A small-molecule ligand and the protein it binds are described below.
Small molecule (SMILES): CC(=O)N[C@H]1[C@H](O[C@H]2[C@H](O)[C@@H](NC(C)=O)CO[C@@H]2CO)O[C@H](CO)[C@@H](O)[C@@H]1O

Binding-site contacts:
Ligand atom O7 contacts residue ASN340 of chain 1.B at 3.0 Å (h-bond).
Ligand atom C4 contacts residue ASN340 of chain 1.B at 4.3 Å.
Ligand atom C8 contacts residue ASN367 of chain 1.B at 4.2 Å.
Ligand atom C7 contacts residue ASN367 of chain 1.B at 4.0 Å.
Ligand atom C2 contacts residue PHE368 of chain 1.B at 4.5 Å (hydrophobic).
Ligand atom C1 contacts residue ASN340 of chain 1.B at 1.4 Å.
Ligand atom O7 contacts residue ASN367 of chain 1.B at 3.1 Å (h-bond).
Ligand atom C5 contacts residue ASN340 of chain 1.B at 3.7 Å.
Ligand atom C3 contacts residue PHE368 of chain 1.B at 3.8 Å (hydrophobic).
Ligand atom C1 contacts residue PHE368 of chain 1.B at 4.1 Å (hydrophobic).
Ligand atom O5 contacts residue ASN340 of chain 1.B at 2.4 Å (h-bond).
Ligand atom C7 contacts residue ASP336 of chain 1.B at 4.1 Å.
Ligand atom N2 contacts residue ASN340 of chain 1.B at 2.8 Å (h-bond).
Ligand atom N2 contacts residue ASP336 of chain 1.B at 3.9 Å.
Ligand atom C5 contacts residue PHE368 of chain 1.B at 4.0 Å (hydrophobic).
Ligand atom C2 contacts residue ASN340 of chain 1.B at 2.4 Å.
Ligand atom C7 contacts residue ASN340 of chain 1.B at 3.1 Å.
Ligand atom O4 contacts residue PHE368 of chain 1.B at 4.3 Å.
Ligand atom O5 contacts residue PHE368 of chain 1.B at 4.5 Å.
Ligand atom C8 contacts residue ASP336 of chain 1.B at 3.3 Å.
Ligand atom C3 contacts residue ASN340 of chain 1.B at 3.8 Å.
Ligand atom C6 contacts residue ASN367 of chain 1.B at 4.3 Å.
Ligand atom C8 contacts residue ASN340 of chain 1.B at 4.2 Å.
Ligand atom C4 contacts residue PHE368 of chain 1.B at 4.4 Å (hydrophobic).

Sequence of chain 1.B:
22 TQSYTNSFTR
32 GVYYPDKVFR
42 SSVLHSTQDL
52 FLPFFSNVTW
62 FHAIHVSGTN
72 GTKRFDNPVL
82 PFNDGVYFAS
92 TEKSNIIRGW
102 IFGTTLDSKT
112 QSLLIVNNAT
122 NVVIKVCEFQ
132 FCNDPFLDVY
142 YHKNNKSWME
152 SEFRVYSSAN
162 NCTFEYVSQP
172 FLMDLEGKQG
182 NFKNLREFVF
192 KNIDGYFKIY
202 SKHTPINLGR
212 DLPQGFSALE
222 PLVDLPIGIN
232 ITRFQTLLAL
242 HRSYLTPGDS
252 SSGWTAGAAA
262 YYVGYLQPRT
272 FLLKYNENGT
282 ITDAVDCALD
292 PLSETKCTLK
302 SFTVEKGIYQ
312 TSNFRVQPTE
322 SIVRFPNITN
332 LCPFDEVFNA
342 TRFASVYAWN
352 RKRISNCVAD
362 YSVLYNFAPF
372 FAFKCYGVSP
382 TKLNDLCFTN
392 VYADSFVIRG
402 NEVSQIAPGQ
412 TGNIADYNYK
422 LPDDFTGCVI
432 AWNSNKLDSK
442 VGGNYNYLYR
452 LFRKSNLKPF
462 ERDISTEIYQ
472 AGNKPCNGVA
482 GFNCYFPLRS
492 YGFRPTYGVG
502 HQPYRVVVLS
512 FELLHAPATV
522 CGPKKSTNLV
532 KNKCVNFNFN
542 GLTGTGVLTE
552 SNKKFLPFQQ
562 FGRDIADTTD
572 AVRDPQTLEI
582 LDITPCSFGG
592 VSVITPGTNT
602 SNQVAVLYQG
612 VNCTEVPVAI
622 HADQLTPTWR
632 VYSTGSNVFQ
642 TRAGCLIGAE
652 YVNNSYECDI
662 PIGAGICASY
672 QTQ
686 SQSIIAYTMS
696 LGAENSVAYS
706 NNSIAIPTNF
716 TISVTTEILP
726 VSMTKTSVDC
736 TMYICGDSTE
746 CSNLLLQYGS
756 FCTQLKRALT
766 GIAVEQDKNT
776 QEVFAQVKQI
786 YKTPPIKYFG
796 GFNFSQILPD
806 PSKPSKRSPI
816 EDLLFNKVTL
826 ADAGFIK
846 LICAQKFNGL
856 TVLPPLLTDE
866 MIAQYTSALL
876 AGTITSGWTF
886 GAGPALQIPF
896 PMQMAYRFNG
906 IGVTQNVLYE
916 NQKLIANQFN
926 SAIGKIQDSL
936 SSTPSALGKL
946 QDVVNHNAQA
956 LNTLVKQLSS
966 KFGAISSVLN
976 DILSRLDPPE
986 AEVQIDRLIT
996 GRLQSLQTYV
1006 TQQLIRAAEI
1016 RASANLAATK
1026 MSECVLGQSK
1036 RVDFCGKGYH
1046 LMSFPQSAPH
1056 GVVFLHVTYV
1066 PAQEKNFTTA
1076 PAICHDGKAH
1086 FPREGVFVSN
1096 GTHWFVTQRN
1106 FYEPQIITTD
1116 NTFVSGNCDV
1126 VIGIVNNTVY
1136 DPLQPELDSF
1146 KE